Sequence of chain 2.A:
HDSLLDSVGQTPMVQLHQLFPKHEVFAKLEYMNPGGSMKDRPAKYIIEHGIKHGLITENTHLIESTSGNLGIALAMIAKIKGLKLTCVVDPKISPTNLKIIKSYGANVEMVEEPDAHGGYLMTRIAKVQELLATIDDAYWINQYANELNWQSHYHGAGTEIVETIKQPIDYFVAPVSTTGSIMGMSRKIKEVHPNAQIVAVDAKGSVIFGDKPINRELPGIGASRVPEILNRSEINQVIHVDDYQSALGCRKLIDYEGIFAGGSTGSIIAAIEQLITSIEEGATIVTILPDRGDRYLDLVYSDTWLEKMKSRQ

Binding-site contacts:
Ligand atom N contacts residue SER75 of chain 2.A at 3.6 Å (h-bond).
Ligand atom O contacts residue SER75 of chain 2.A at 3.0 Å (h-bond).
Ligand atom C5A contacts residue GLY228 of chain 2.A at 3.6 Å.
Ligand atom C2 contacts residue SER272 of chain 2.A at 3.5 Å.
Ligand atom OP1 contacts residue VAL184 of chain 2.A at 3.5 Å.
Ligand atom N1 contacts residue PRO298 of chain 2.A at 3.5 Å.
Ligand atom P contacts residue THR186 of chain 2.A at 3.4 Å.
Ligand atom OP1 contacts residue THR187 of chain 2.A at 2.9 Å (h-bond).
Ligand atom C2A contacts residue ASN77 of chain 2.A at 3.3 Å.
Ligand atom CA contacts residue LYS47 of chain 2.A at 3.4 Å.
Ligand atom C2A contacts residue ASP299 of chain 2.A at 3.2 Å.
Ligand atom C contacts residue LYS47 of chain 2.A at 3.7 Å.
Ligand atom N contacts residue LYS47 of chain 2.A at 3.6 Å.
Ligand atom C contacts residue SER75 of chain 2.A at 3.4 Å.
Ligand atom O contacts residue GLN151 of chain 2.A at 3.0 Å (h-bond).
Ligand atom N1 contacts residue SER272 of chain 2.A at 2.8 Å (h-bond).
Ligand atom C5A contacts residue SER185 of chain 2.A at 3.4 Å.
Ligand atom OXT contacts residue LEU78 of chain 2.A at 2.7 Å (h-bond).
Ligand atom C3 contacts residue GLY228 of chain 2.A at 3.6 Å.
Ligand atom C contacts residue LEU78 of chain 2.A at 3.7 Å (hydrophobic).
Ligand atom O contacts residue THR74 of chain 2.A at 2.6 Å (h-bond).
Ligand atom OXT contacts residue THR74 of chain 2.A at 3.5 Å (h-bond).
Ligand atom OXT contacts residue LYS47 of chain 2.A at 3.6 Å.
Ligand atom O3A contacts residue ASN77 of chain 2.A at 2.8 Å (h-bond).
Ligand atom OP1 contacts residue THR186 of chain 2.A at 3.3 Å (h-bond).
Ligand atom CB contacts residue GLN151 of chain 2.A at 3.6 Å.
Ligand atom OP2 contacts residue GLY188 of chain 2.A at 3.6 Å.
Ligand atom CA contacts residue SER75 of chain 2.A at 3.5 Å.
Ligand atom C contacts residue THR74 of chain 2.A at 3.4 Å.
Ligand atom C5 contacts residue GLY228 of chain 2.A at 3.0 Å.
Ligand atom OP2 contacts residue THR186 of chain 2.A at 3.5 Å (h-bond).
Ligand atom OXT contacts residue ASN77 of chain 2.A at 3.3 Å (h-bond).
Ligand atom C4A contacts residue LYS47 of chain 2.A at 3.5 Å.
Ligand atom C4 contacts residue GLY228 of chain 2.A at 3.1 Å.
Ligand atom OP3 contacts residue LYS47 of chain 2.A at 3.0 Å (salt-bridge).
Ligand atom OP2 contacts residue SER189 of chain 2.A at 2.7 Å (h-bond).
Ligand atom C2A contacts residue SER272 of chain 2.A at 3.5 Å.
Ligand atom C6 contacts residue GLY228 of chain 2.A at 3.4 Å.
Ligand atom OP1 contacts residue SER185 of chain 2.A at 2.8 Å (h-bond).
Ligand atom OP3 contacts residue THR186 of chain 2.A at 2.8 Å (h-bond).

This small molecule binds to this protein.
Small molecule (SMILES): C=C(NCc1c(COP(=O)(O)O)cnc(C)c1O)C(=O)O